Sequence of chain 1.F:
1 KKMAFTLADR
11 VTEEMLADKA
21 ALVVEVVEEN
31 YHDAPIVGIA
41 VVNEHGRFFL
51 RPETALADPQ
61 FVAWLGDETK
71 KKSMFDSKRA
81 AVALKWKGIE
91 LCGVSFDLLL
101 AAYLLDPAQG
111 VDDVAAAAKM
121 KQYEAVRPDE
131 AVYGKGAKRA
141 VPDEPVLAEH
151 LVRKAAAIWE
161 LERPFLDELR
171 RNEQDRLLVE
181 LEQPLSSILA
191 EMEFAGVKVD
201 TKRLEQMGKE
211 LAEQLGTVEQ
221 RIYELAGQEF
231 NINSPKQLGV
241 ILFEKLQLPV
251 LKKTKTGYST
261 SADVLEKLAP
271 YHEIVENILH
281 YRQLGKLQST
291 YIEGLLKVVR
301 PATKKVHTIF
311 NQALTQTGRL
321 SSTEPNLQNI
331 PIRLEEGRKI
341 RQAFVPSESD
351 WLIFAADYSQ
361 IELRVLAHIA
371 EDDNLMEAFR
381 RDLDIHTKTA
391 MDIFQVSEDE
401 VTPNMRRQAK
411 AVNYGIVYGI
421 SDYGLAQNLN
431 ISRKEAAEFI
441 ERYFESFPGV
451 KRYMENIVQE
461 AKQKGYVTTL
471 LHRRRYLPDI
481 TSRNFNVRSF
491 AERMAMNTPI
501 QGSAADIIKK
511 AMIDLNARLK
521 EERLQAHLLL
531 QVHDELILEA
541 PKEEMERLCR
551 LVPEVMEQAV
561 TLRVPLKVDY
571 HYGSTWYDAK

Binding-site contacts:
Ligand atom OP1 contacts residue PRO331 of chain 1.F at 3.5 Å.
Ligand atom O2 contacts residue ASN329 of chain 1.F at 2.9 Å (h-bond).
Ligand atom OP1 contacts residue THR256 of chain 1.F at 2.7 Å (h-bond).
Ligand atom N1 contacts residue DCT1 of chain 1.L at 3.4 Å.
Ligand atom C8 contacts residue ARG333 of chain 1.F at 3.5 Å.
Ligand atom OP1 contacts residue ARG282 of chain 1.F at 3.2 Å (salt-bridge).
Ligand atom C5' contacts residue ILE330 of chain 1.F at 3.2 Å (hydrophobic).
Ligand atom O4' contacts residue ASN329 of chain 1.F at 3.1 Å.
Ligand atom OP1 contacts residue SER261 of chain 1.F at 3.3 Å (h-bond).
Ligand atom C1' contacts residue HIS533 of chain 1.F at 3.5 Å.
Ligand atom OP1 contacts residue LYS255 of chain 1.F at 2.7 Å (salt-bridge).
Ligand atom OP2 contacts residue ALA262 of chain 1.F at 3.3 Å (h-bond).
Ligand atom C1' contacts residue TYR291 of chain 1.F at 3.4 Å (hydrophobic).
Ligand atom N3 contacts residue ARG319 of chain 1.F at 2.9 Å (salt-bridge).
Ligand atom OP2 contacts residue ARG333 of chain 1.F at 3.1 Å (salt-bridge).
Ligand atom N7 contacts residue ARG333 of chain 1.F at 3.1 Å (salt-bridge).
Ligand atom OP1 contacts residue ILE332 of chain 1.F at 2.8 Å (h-bond).
Ligand atom N2 contacts residue ARG319 of chain 1.F at 3.5 Å (salt-bridge).
Ligand atom OP2 contacts residue ARG333 of chain 1.F at 3.2 Å.
Ligand atom O6 contacts residue DCT1 of chain 1.L at 3.5 Å.
Ligand atom C5' contacts residue THR260 of chain 1.F at 3.5 Å.
Ligand atom C4' contacts residue VAL532 of chain 1.F at 3.6 Å (hydrophobic).
Ligand atom C2' contacts residue DCT1 of chain 1.L at 3.2 Å.
Ligand atom O4' contacts residue HIS533 of chain 1.F at 3.3 Å.
Ligand atom OP1 contacts residue GLN283 of chain 1.F at 3.5 Å.
Ligand atom N3 contacts residue DCT1 of chain 1.L at 3.5 Å (h-bond).
Ligand atom OP1 contacts residue THR260 of chain 1.F at 2.6 Å (h-bond).
Ligand atom OP1 contacts residue ARG333 of chain 1.F at 2.8 Å (salt-bridge).
Ligand atom C6 contacts residue DCT1 of chain 1.L at 3.6 Å.
Ligand atom N2 contacts residue DCT1 of chain 1.L at 3.6 Å (h-bond).
Ligand atom OP1 contacts residue THR254 of chain 1.F at 3.0 Å (h-bond).
Ligand atom C1' contacts residue GLN328 of chain 1.F at 3.5 Å.
Ligand atom C5' contacts residue ARG282 of chain 1.F at 3.1 Å.
Ligand atom C2 contacts residue DCT1 of chain 1.L at 3.5 Å.
Ligand atom O4' contacts residue TYR291 of chain 1.F at 3.4 Å (h-bond).
Ligand atom O3' contacts residue THR256 of chain 1.F at 3.5 Å.
Ligand atom N2 contacts residue GLN501 of chain 1.F at 3.2 Å (h-bond).
Ligand atom C3' contacts residue DCT1 of chain 1.L at 3.1 Å.
Ligand atom O2 contacts residue LYS286 of chain 1.F at 3.5 Å.
Ligand atom O3' contacts residue ARG282 of chain 1.F at 3.2 Å (salt-bridge).

The small molecule below binds the protein below.
Small molecule (SMILES): Cc1cn([C@H]2C[C@H](O[P](=O)(O)OC[C@H]3O[C@@H](n4ccc(N)nc4=O)C[C@@H]3O[P](=O)(O)OC[C@@H]3CC[C@H](n4cnc5c(=O)[nH]c(N)nc54)O3)[C@@H](CO[P](=O)(O)O[C@H]3C[C@H](n4ccc(N)nc4=O)O[C@@H]3CO[P](=O)(O)O[C@H]3C[C@H](n4cnc5c(N)ncnc54)O[C@@H]3CO[P](=O)(O)O[C@H]3C[C@H](n4cnc5c(=O)nc(N)[nH]c54)O[C@@H]3CO[P](=O)(O)O[C@H]3C[C@H](n4cc(C)c(=O)[nH]c4=O)O[C@@H]3CO[P](=O)(O)O[C@H]3C[C@H](n4ccc(N)nc4=O)O[C@@H]3CO[P](=O)(O)O[C@H]3C[C@H](n4ccc(N)nc4=O)O[C@@H]3CO)O2)c(=O)[nH]c1=O